Sequence of chain 1.B:
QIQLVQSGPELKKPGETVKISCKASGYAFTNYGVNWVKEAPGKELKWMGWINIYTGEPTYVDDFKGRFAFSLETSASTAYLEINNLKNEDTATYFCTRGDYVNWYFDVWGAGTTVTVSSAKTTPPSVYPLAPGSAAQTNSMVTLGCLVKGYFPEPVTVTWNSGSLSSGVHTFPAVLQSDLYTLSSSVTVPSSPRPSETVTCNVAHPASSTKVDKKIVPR

Sequence of chain 1.A:
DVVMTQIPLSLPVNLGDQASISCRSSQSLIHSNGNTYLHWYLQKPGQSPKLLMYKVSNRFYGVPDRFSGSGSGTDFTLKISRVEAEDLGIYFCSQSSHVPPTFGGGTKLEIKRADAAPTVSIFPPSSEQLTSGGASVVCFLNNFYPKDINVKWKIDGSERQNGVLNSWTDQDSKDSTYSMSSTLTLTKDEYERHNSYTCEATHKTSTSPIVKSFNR

This protein binds this small molecule.
Small molecule (SMILES): CC(=O)[C@H]1CC[C@H]2[C@@H]3CC[C@H]4C[C@@H](OC(=O)CCC(=O)O)CC[C@]4(C)[C@H]3CC[C@]12C

Binding-site contacts:
Ligand atom C16 contacts residue PHE106 of chain 1.B at 3.7 Å (hydrophobic).
Ligand atom OH5 contacts residue HIS98 of chain 1.A at 3.2 Å.
Ligand atom O3 contacts residue SER97 of chain 1.A at 3.0 Å (h-bond).
Ligand atom C21 contacts residue TYR101 of chain 1.B at 3.5 Å (hydrophobic).
Ligand atom OH4 contacts residue HIS98 of chain 1.A at 3.0 Å.
Ligand atom C20 contacts residue GLY99 of chain 1.B at 3.4 Å.
Ligand atom C19 contacts residue VAL99 of chain 1.A at 3.8 Å (hydrophobic).
Ligand atom C3 contacts residue SER97 of chain 1.A at 3.5 Å.
Ligand atom C6 contacts residue SER96 of chain 1.A at 3.6 Å.
Ligand atom C21 contacts residue GLY99 of chain 1.B at 2.9 Å.
Ligand atom O20 contacts residue TRP50 of chain 1.B at 2.9 Å (h-bond).
Ligand atom O3 contacts residue HIS31 of chain 1.A at 3.2 Å (h-bond).
Ligand atom C4 contacts residue HIS98 of chain 1.A at 3.8 Å.
Ligand atom C16 contacts residue ASP100 of chain 1.B at 3.8 Å.
Ligand atom O20 contacts residue GLY99 of chain 1.B at 3.6 Å.
Ligand atom OH4 contacts residue VAL99 of chain 1.A at 2.7 Å (h-bond).
Ligand atom C16 contacts residue ASN35 of chain 1.B at 3.4 Å.
Ligand atom OH5 contacts residue SER97 of chain 1.A at 3.5 Å (h-bond).
Ligand atom CH4 contacts residue VAL99 of chain 1.A at 3.8 Å (hydrophobic).
Ligand atom C21 contacts residue ASP100 of chain 1.B at 3.7 Å.
Ligand atom C14 contacts residue TRP104 of chain 1.B at 3.8 Å (hydrophobic).
Ligand atom C5 contacts residue SER96 of chain 1.A at 3.8 Å.
Ligand atom C4 contacts residue VAL99 of chain 1.A at 3.4 Å (hydrophobic).
Ligand atom C3 contacts residue TRP104 of chain 1.B at 3.4 Å (hydrophobic).
Ligand atom C15 contacts residue PHE106 of chain 1.B at 3.6 Å (hydrophobic).
Ligand atom OH1 contacts residue HIS31 of chain 1.A at 2.9 Å (h-bond).
Ligand atom CH1 contacts residue HIS31 of chain 1.A at 3.3 Å.
Ligand atom C21 contacts residue GLY33 of chain 1.B at 3.1 Å.
Ligand atom C20 contacts residue TRP50 of chain 1.B at 3.6 Å (hydrophobic).
Ligand atom C5 contacts residue TRP104 of chain 1.B at 3.7 Å (hydrophobic).
Ligand atom O20 contacts residue GLY33 of chain 1.B at 3.5 Å.
Ligand atom C16 contacts residue GLY99 of chain 1.B at 3.7 Å.
Ligand atom C15 contacts residue TRP104 of chain 1.B at 3.6 Å (hydrophobic).
Ligand atom O20 contacts residue ASN35 of chain 1.B at 3.0 Å (h-bond).
Ligand atom C4 contacts residue SER97 of chain 1.A at 3.6 Å.
Ligand atom CH4 contacts residue SER97 of chain 1.A at 3.6 Å.
Ligand atom C18 contacts residue TRP50 of chain 1.B at 3.4 Å (hydrophobic).
Ligand atom OH4 contacts residue SER97 of chain 1.A at 3.5 Å (h-bond).
Ligand atom CH4 contacts residue HIS98 of chain 1.A at 3.4 Å.
Ligand atom C17 contacts residue ASP100 of chain 1.B at 3.6 Å.